A small-molecule ligand and the protein it binds are described below.
Small molecule (SMILES): O=C(O)[C@@H]1O[C@H](O[C@H]2[C@@H](OS(=O)(=O)O)O[C@@H](O)[C@H](NS(=O)(=O)O)[C@H]2O)[C@@H](OS(=O)(=O)O)[C@H](O)[C@@H]1O

Binding-site contacts:
Ligand atom C6 contacts residue HIS155 of chain 2.B at 3.4 Å.
Ligand atom C6 contacts residue LEU62 of chain 2.B at 3.5 Å (hydrophobic).
Ligand atom O6B contacts residue HIS155 of chain 2.B at 3.3 Å (h-bond).
Ligand atom SAG contacts residue ARG157 of chain 2.B at 3.6 Å (salt-bridge).
Ligand atom O6A contacts residue HIS94 of chain 2.B at 3.2 Å (h-bond).
Ligand atom O6A contacts residue LEU62 of chain 2.B at 3.4 Å.
Ligand atom C5 contacts residue LEU62 of chain 2.B at 3.8 Å (hydrophobic).
Ligand atom O5B contacts residue LYS156 of chain 2.B at 3.3 Å.
Ligand atom O6B contacts residue HIS94 of chain 2.B at 4.0 Å.
Ligand atom OBI contacts residue LYS156 of chain 2.B at 4.0 Å.
Ligand atom O3 contacts residue ARG157 of chain 2.B at 3.3 Å (salt-bridge).
Ligand atom O6B contacts residue LEU62 of chain 2.B at 4.0 Å.
Ligand atom O6A contacts residue SER93 of chain 2.B at 3.2 Å.
Ligand atom O4 contacts residue LYS156 of chain 2.B at 3.5 Å.
Ligand atom C6 contacts residue HIS94 of chain 2.B at 3.9 Å.
Ligand atom C3 contacts residue ALA158 of chain 2.B at 4.0 Å (hydrophobic).
Ligand atom O4 contacts residue HIS155 of chain 2.B at 3.5 Å (h-bond).
Ligand atom C3 contacts residue LYS156 of chain 2.B at 4.0 Å.
Ligand atom O3 contacts residue LYS156 of chain 2.B at 3.0 Å.
Ligand atom O4 contacts residue SER93 of chain 2.B at 3.0 Å (h-bond).
Ligand atom OAH contacts residue THR4 of chain 2.B at 3.7 Å.
Ligand atom OAF contacts residue ALA158 of chain 2.B at 3.3 Å.
Ligand atom O6B contacts residue LYS156 of chain 2.B at 3.3 Å.
Ligand atom C4 contacts residue LYS156 of chain 2.B at 4.0 Å.
Ligand atom OAF contacts residue THR4 of chain 2.B at 2.9 Å (h-bond).
Ligand atom C5 contacts residue HIS155 of chain 2.B at 4.0 Å.
Ligand atom OAF contacts residue ARG157 of chain 2.B at 2.8 Å (salt-bridge).
Ligand atom O6B contacts residue ARG157 of chain 2.B at 3.3 Å (salt-bridge).
Ligand atom OAH contacts residue ASP3 of chain 2.B at 4.0 Å.
Ligand atom SAG contacts residue THR4 of chain 2.B at 3.9 Å.
Ligand atom O3 contacts residue ALA158 of chain 2.B at 3.0 Å (h-bond).
Ligand atom O6A contacts residue HIS155 of chain 2.B at 3.8 Å.
Ligand atom OAH contacts residue LEU2 of chain 2.B at 2.8 Å (h-bond).
Ligand atom O5 contacts residue HIS155 of chain 2.B at 3.6 Å.
Ligand atom O5 contacts residue LYS156 of chain 2.B at 3.4 Å.
Ligand atom C3 contacts residue ARG157 of chain 2.B at 3.7 Å.
Ligand atom OAH contacts residue ARG157 of chain 2.B at 3.1 Å (salt-bridge).
Ligand atom O5 contacts residue ARG157 of chain 2.B at 3.8 Å.
Ligand atom C2 contacts residue ALA158 of chain 2.B at 3.7 Å (hydrophobic).
Ligand atom C6 contacts residue SER93 of chain 2.B at 4.0 Å.

Sequence of chain 2.B:
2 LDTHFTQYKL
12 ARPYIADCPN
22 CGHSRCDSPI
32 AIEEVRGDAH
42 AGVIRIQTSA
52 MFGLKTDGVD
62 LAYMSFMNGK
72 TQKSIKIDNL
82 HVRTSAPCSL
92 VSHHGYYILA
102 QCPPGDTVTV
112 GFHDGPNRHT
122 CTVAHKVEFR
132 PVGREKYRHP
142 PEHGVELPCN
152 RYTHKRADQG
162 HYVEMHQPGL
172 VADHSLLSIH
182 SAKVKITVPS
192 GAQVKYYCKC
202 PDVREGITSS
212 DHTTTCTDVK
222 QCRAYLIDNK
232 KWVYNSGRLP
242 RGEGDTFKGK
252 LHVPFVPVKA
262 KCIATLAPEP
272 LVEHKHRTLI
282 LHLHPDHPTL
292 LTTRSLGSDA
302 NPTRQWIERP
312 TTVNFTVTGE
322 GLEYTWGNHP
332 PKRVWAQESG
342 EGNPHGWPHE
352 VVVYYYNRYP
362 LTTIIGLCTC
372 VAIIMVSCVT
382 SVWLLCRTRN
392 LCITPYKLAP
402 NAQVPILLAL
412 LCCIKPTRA